Sequence of chain 57.I:
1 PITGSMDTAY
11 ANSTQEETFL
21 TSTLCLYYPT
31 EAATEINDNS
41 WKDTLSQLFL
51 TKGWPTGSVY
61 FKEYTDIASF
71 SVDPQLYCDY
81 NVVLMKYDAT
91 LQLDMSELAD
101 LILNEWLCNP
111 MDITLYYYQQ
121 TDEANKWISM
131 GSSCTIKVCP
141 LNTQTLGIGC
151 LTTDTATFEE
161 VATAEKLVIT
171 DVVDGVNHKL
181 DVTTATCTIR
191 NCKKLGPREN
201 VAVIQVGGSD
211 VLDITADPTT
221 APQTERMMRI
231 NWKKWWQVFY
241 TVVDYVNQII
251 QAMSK

Binding-site contacts:
Ligand atom O7 contacts residue ASN12 of chain 57.I at 3.7 Å.
Ligand atom C1 contacts residue ASN12 of chain 57.I at 2.1 Å.
Ligand atom C5 contacts residue ASN12 of chain 57.I at 4.0 Å.
Ligand atom C2 contacts residue ASN12 of chain 57.I at 3.2 Å.
Ligand atom C7 contacts residue ASN12 of chain 57.I at 3.9 Å.
Ligand atom O5 contacts residue ASN12 of chain 57.I at 2.6 Å (h-bond).
Ligand atom N2 contacts residue ASN12 of chain 57.I at 3.8 Å.

A small-molecule ligand and the protein it binds are described below.
Small molecule (SMILES): CC(=O)N[C@H]1[C@H](O[C@H]2[C@H](O)[C@@H](NC(C)=O)CO[C@@H]2CO)O[C@H](CO)[C@@H](O)[C@@H]1O